Sequence of chain 1.C:
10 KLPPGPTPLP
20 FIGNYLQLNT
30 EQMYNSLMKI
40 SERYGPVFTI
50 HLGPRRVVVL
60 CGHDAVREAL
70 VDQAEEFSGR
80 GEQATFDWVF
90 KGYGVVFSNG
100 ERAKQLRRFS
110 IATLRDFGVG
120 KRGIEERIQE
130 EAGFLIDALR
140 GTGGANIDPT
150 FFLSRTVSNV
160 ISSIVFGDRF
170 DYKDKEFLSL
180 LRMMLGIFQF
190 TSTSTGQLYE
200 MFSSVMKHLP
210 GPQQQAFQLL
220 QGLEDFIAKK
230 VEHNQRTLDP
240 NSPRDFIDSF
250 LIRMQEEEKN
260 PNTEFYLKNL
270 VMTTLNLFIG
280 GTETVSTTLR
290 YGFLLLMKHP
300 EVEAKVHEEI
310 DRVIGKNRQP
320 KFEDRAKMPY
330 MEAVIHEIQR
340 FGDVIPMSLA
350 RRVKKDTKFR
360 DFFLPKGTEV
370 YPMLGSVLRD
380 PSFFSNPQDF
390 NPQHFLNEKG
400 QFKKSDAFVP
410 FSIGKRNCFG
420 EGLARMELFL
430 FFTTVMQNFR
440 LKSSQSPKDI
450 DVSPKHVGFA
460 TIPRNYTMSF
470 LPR

A protein and the small-molecule ligand that binds it are described below.
Small molecule (SMILES): CC[C@@H]1C(=O)OC[C@@H]1Cc1cncn1C

Binding-site contacts:
Ligand atom C12 contacts residue ILE278 of chain 1.C at 3.9 Å (hydrophobic).
Ligand atom C5 contacts residue HEM1 of chain 1.I at 4.4 Å.
Ligand atom C7 contacts residue PHE458 of chain 1.C at 4.4 Å (hydrophobic).
Ligand atom C7 contacts residue LEU348 of chain 1.C at 4.4 Å (hydrophobic).
Ligand atom C11 contacts residue ILE278 of chain 1.C at 4.2 Å (hydrophobic).
Ligand atom C9 contacts residue GLY279 of chain 1.C at 3.9 Å.
Ligand atom C11 contacts residue ASN275 of chain 1.C at 3.7 Å.
Ligand atom C6 contacts residue PHE187 of chain 1.C at 3.4 Å (hydrophobic).
Ligand atom C7 contacts residue PHE187 of chain 1.C at 4.2 Å (hydrophobic).
Ligand atom O10 contacts residue VAL95 of chain 1.C at 3.6 Å.
Ligand atom N3 contacts residue THR283 of chain 1.C at 4.3 Å.
Ligand atom C6 contacts residue GLU282 of chain 1.C at 4.2 Å.
Ligand atom C14 contacts residue PHE96 of chain 1.C at 4.4 Å (hydrophobic).
Ligand atom N1 contacts residue HEM1 of chain 1.I at 4.3 Å.
Ligand atom C8 contacts residue GLY279 of chain 1.C at 4.3 Å.
Ligand atom C14 contacts residue PHE458 of chain 1.C at 3.6 Å (hydrophobic).
Ligand atom C2 contacts residue HEM1 of chain 1.I at 3.2 Å.
Ligand atom C4 contacts residue HEM1 of chain 1.I at 3.2 Å.
Ligand atom C13 contacts residue PHE85 of chain 1.C at 4.0 Å (hydrophobic).
Ligand atom C6 contacts residue ILE278 of chain 1.C at 3.6 Å (hydrophobic).
Ligand atom N1 contacts residue GLY279 of chain 1.C at 3.5 Å.
Ligand atom C9 contacts residue ASN275 of chain 1.C at 3.6 Å.
Ligand atom O10 contacts residue ASN275 of chain 1.C at 3.1 Å (h-bond).
Ligand atom N3 contacts residue GLY279 of chain 1.C at 4.3 Å.
Ligand atom N1 contacts residue THR283 of chain 1.C at 3.8 Å.
Ligand atom C6 contacts residue THR283 of chain 1.C at 3.5 Å.
Ligand atom C12 contacts residue PHE85 of chain 1.C at 4.2 Å (hydrophobic).
Ligand atom C2 contacts residue GLY279 of chain 1.C at 3.4 Å.
Ligand atom O15 contacts residue ILE278 of chain 1.C at 3.9 Å.
Ligand atom O15 contacts residue ASN275 of chain 1.C at 3.1 Å (h-bond).
Ligand atom C8 contacts residue ILE278 of chain 1.C at 4.0 Å (hydrophobic).
Ligand atom C14 contacts residue PHE85 of chain 1.C at 3.4 Å (hydrophobic).
Ligand atom C5 contacts residue GLY279 of chain 1.C at 4.1 Å.
Ligand atom C6 contacts residue GLY279 of chain 1.C at 3.5 Å.
Ligand atom C2 contacts residue THR283 of chain 1.C at 3.2 Å.
Ligand atom O15 contacts residue PHE89 of chain 1.C at 3.3 Å.
Ligand atom C9 contacts residue VAL95 of chain 1.C at 4.0 Å (hydrophobic).
Ligand atom C13 contacts residue PHE96 of chain 1.C at 4.0 Å (hydrophobic).
Ligand atom N3 contacts residue HEM1 of chain 1.I at 2.2 Å.
Ligand atom C4 contacts residue LEU348 of chain 1.C at 4.3 Å (hydrophobic).